Binding-site contacts:
Ligand atom O24 contacts residue GLY220 of chain 1.A at 2.9 Å (h-bond).
Ligand atom O24 contacts residue ALA217 of chain 1.A at 3.8 Å.
Ligand atom C21 contacts residue CYS215 of chain 1.A at 3.4 Å (hydrophobic).
Ligand atom O23 contacts residue ASP181 of chain 1.A at 3.3 Å (salt-bridge).
Ligand atom C14 contacts residue PHE182 of chain 1.A at 3.5 Å (hydrophobic).
Ligand atom O17 contacts residue LYS120 of chain 1.A at 3.6 Å.
Ligand atom O17 contacts residue SER216 of chain 1.A at 3.6 Å.
Ligand atom C6 contacts residue ASP48 of chain 1.A at 3.2 Å.
Ligand atom O22 contacts residue ASP181 of chain 1.A at 3.4 Å (salt-bridge).
Ligand atom O22 contacts residue CYS215 of chain 1.A at 3.5 Å (h-bond).
Ligand atom O18 contacts residue LYS120 of chain 1.A at 2.8 Å (salt-bridge).
Ligand atom S13 contacts residue ILE219 of chain 1.A at 3.8 Å.
Ligand atom C15 contacts residue PHE182 of chain 1.A at 3.4 Å (hydrophobic).
Ligand atom O23 contacts residue ALA217 of chain 1.A at 3.6 Å (h-bond).
Ligand atom C16 contacts residue TYR46 of chain 1.A at 3.4 Å (hydrophobic).
Ligand atom C4 contacts residue PHE182 of chain 1.A at 3.6 Å (hydrophobic).
Ligand atom S13 contacts residue GLN262 of chain 1.A at 3.8 Å.
Ligand atom C5 contacts residue TYR46 of chain 1.A at 3.8 Å (hydrophobic).
Ligand atom C14 contacts residue ALA217 of chain 1.A at 3.5 Å (hydrophobic).
Ligand atom C20 contacts residue ASP181 of chain 1.A at 3.6 Å.
Ligand atom O23 contacts residue CYS215 of chain 1.A at 3.3 Å.
Ligand atom C21 contacts residue ARG221 of chain 1.A at 3.6 Å.
Ligand atom C16 contacts residue PHE182 of chain 1.A at 3.7 Å (hydrophobic).
Ligand atom S13 contacts residue ALA217 of chain 1.A at 3.5 Å.
Ligand atom N1 contacts residue ASP48 of chain 1.A at 2.8 Å (salt-bridge).
Ligand atom O18 contacts residue TYR46 of chain 1.A at 3.3 Å (h-bond).
Ligand atom N19 contacts residue ASP181 of chain 1.A at 3.2 Å (salt-bridge).
Ligand atom C16 contacts residue LYS120 of chain 1.A at 3.7 Å.
Ligand atom C20 contacts residue ALA217 of chain 1.A at 3.8 Å (hydrophobic).
Ligand atom C2 contacts residue ASP48 of chain 1.A at 3.4 Å.
Ligand atom O23 contacts residue SER216 of chain 1.A at 2.9 Å (h-bond).
Ligand atom O22 contacts residue ARG221 of chain 1.A at 2.9 Å (salt-bridge).
Ligand atom O18 contacts residue ASP181 of chain 1.A at 3.8 Å.
Ligand atom O24 contacts residue ILE219 of chain 1.A at 3.5 Å.
Ligand atom O23 contacts residue ARG221 of chain 1.A at 2.8 Å (salt-bridge).
Ligand atom O17 contacts residue TYR46 of chain 1.A at 3.4 Å (h-bond).
Ligand atom O17 contacts residue ASP181 of chain 1.A at 2.6 Å (salt-bridge).
Ligand atom N19 contacts residue ALA217 of chain 1.A at 3.7 Å.
Ligand atom C16 contacts residue ASP181 of chain 1.A at 3.4 Å.
Ligand atom C21 contacts residue ASP181 of chain 1.A at 3.2 Å.

Sequence of chain 1.A:
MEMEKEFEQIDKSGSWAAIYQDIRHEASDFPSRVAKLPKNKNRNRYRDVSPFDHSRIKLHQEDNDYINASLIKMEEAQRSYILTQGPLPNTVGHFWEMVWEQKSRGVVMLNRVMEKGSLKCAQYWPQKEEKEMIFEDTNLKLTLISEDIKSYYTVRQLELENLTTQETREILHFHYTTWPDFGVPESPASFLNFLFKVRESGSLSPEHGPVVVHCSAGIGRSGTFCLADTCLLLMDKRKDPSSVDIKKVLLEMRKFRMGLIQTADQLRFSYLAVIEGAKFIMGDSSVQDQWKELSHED

A small-molecule ligand and the protein it binds are described below.
Small molecule (SMILES): O=C(O)C(=O)Nc1sc2c(c1C(=O)O)CCNC2